Binding-site contacts:
Ligand atom C15 contacts residue MET115 of chain 1.A at 3.7 Å (hydrophobic).
Ligand atom C2 contacts residue GLN46 of chain 1.A at 3.7 Å.
Ligand atom C16 contacts residue PHE211 of chain 1.A at 3.6 Å (hydrophobic).
Ligand atom C19 contacts residue ALA43 of chain 1.A at 4.1 Å (hydrophobic).
Ligand atom C3 contacts residue GLN46 of chain 1.A at 3.8 Å.
Ligand atom C3 contacts residue MET80 of chain 1.A at 3.9 Å (hydrophobic).
Ligand atom O20 contacts residue PHE211 of chain 1.A at 3.4 Å.
Ligand atom O21 contacts residue PHE226 of chain 1.A at 3.9 Å.
Ligand atom C20 contacts residue THR215 of chain 1.A at 3.9 Å.
Ligand atom C12 contacts residue LEU39 of chain 1.A at 3.4 Å (hydrophobic).
Ligand atom C3 contacts residue PHE99 of chain 1.A at 3.9 Å (hydrophobic).
Ligand atom C20 contacts residue PHE211 of chain 1.A at 3.8 Å (hydrophobic).
Ligand atom C18 contacts residue MET77 of chain 1.A at 3.8 Å (hydrophobic).
Ligand atom O3 contacts residue MET84 of chain 1.A at 3.6 Å.
Ligand atom C19 contacts residue MET77 of chain 1.A at 4.1 Å (hydrophobic).
Ligand atom C4 contacts residue MET80 of chain 1.A at 3.5 Å (hydrophobic).
Ligand atom C1 contacts residue LEU39 of chain 1.A at 4.0 Å (hydrophobic).
Ligand atom C16 contacts residue MET115 of chain 1.A at 3.4 Å (hydrophobic).
Ligand atom O3 contacts residue PHE99 of chain 1.A at 3.8 Å.
Ligand atom O21 contacts residue ASN40 of chain 1.A at 2.6 Å (h-bond).
Ligand atom C11 contacts residue LEU39 of chain 1.A at 3.6 Å (hydrophobic).
Ligand atom C12 contacts residue ASN40 of chain 1.A at 3.9 Å.
Ligand atom C21 contacts residue ASN40 of chain 1.A at 3.9 Å.
Ligand atom O3 contacts residue ARG87 of chain 1.A at 3.1 Å (salt-bridge).
Ligand atom C18 contacts residue ASN40 of chain 1.A at 4.1 Å.
Ligand atom O3 contacts residue MET80 of chain 1.A at 3.9 Å.
Ligand atom O20 contacts residue THR215 of chain 1.A at 3.0 Å (h-bond).
Ligand atom C7 contacts residue MET122 of chain 1.A at 3.9 Å (hydrophobic).
Ligand atom O3 contacts residue GLN46 of chain 1.A at 3.1 Å (h-bond).
Ligand atom O21 contacts residue THR215 of chain 1.A at 4.0 Å.
Ligand atom C1 contacts residue ALA43 of chain 1.A at 3.9 Å (hydrophobic).
Ligand atom C6 contacts residue MET122 of chain 1.A at 4.0 Å (hydrophobic).
Ligand atom C19 contacts residue MET80 of chain 1.A at 4.0 Å (hydrophobic).
Ligand atom C15 contacts residue LEU208 of chain 1.A at 3.8 Å (hydrophobic).
Ligand atom C4 contacts residue PHE99 of chain 1.A at 4.0 Å (hydrophobic).
Ligand atom C4 contacts residue MET84 of chain 1.A at 4.1 Å (hydrophobic).
Ligand atom C21 contacts residue THR215 of chain 1.A at 3.9 Å.
Ligand atom O20 contacts residue CYS212 of chain 1.A at 3.1 Å.
Ligand atom C5 contacts residue PHE99 of chain 1.A at 4.1 Å (hydrophobic).
Ligand atom C6 contacts residue PHE99 of chain 1.A at 3.9 Å (hydrophobic).

A small-molecule ligand and the protein it binds are described below.
Small molecule (SMILES): C[C@]12CC[C@H]3[C@@H](CCC4=CC(=O)CC[C@@]43C)[C@@H]1CC[C@@H]2C(=O)CO

Sequence of chain 1.A:
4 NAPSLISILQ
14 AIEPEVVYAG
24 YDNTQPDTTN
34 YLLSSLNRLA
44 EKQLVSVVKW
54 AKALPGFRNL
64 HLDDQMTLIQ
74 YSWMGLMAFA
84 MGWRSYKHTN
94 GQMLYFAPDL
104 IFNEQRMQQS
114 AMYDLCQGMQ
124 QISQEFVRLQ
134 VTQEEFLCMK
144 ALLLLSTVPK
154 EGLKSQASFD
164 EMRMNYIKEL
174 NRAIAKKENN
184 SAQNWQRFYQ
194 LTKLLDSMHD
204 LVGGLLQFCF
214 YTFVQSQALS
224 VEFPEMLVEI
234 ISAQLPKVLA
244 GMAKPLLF